This protein binds this small molecule.
Small molecule (SMILES): Nc1ncnc2c1ncn2[C@@H]1O[C@H](CO[P](=O)(O)O[P](=O)(O)NP(=O)(O)O)[C@@H](O)[C@H]1O

Binding-site contacts:
Ligand atom PB contacts residue THR134 of chain 1.C at 3.8 Å.
Ligand atom N3B contacts residue LYS133 of chain 1.C at 3.4 Å (salt-bridge).
Ligand atom C8 contacts residue GLN135 of chain 1.C at 3.9 Å.
Ligand atom O2' contacts residue ARG310 of chain 1.C at 2.3 Å (salt-bridge).
Ligand atom PA contacts residue THR134 of chain 1.C at 3.9 Å.
Ligand atom O1A contacts residue LYS133 of chain 1.C at 4.0 Å.
Ligand atom O1B contacts residue THR134 of chain 1.C at 2.9 Å.
Ligand atom O2A contacts residue THR131 of chain 1.C at 2.9 Å (h-bond).
Ligand atom O4' contacts residue GLN135 of chain 1.C at 3.4 Å (h-bond).
Ligand atom C2' contacts residue ARG310 of chain 1.C at 3.7 Å.
Ligand atom C8 contacts residue ARG170 of chain 1.C at 3.7 Å.
Ligand atom N6 contacts residue ARG170 of chain 1.C at 3.9 Å.
Ligand atom O2G contacts residue GLU163 of chain 1.C at 3.5 Å (salt-bridge).
Ligand atom O1A contacts residue GLN135 of chain 1.C at 3.8 Å.
Ligand atom O2A contacts residue ARG130 of chain 1.C at 3.3 Å.
Ligand atom O1B contacts residue MG1 of chain 1.K at 1.7 Å.
Ligand atom PB contacts residue MG1 of chain 1.K at 3.2 Å.
Ligand atom O3A contacts residue MG1 of chain 1.K at 4.0 Å.
Ligand atom O2A contacts residue GLY132 of chain 1.C at 2.5 Å (h-bond).
Ligand atom PG contacts residue MG1 of chain 1.K at 3.9 Å.
Ligand atom C6 contacts residue ARG170 of chain 1.C at 4.0 Å.
Ligand atom C1' contacts residue ILE329 of chain 1.C at 3.8 Å (hydrophobic).
Ligand atom PA contacts residue GLY132 of chain 1.C at 3.5 Å.
Ligand atom O3' contacts residue ARG310 of chain 1.C at 3.6 Å.
Ligand atom O2A contacts residue LYS133 of chain 1.C at 3.8 Å.
Ligand atom O1A contacts residue THR134 of chain 1.C at 3.2 Å (h-bond).
Ligand atom O1A contacts residue GLY132 of chain 1.C at 3.1 Å.
Ligand atom O2G contacts residue MG1 of chain 1.K at 2.6 Å.
Ligand atom O2B contacts residue MG1 of chain 1.K at 4.0 Å.
Ligand atom N7 contacts residue ARG170 of chain 1.C at 3.1 Å (salt-bridge).
Ligand atom C5 contacts residue ARG170 of chain 1.C at 3.5 Å.
Ligand atom N3 contacts residue ILE329 of chain 1.C at 3.9 Å.
Ligand atom O3A contacts residue THR134 of chain 1.C at 3.4 Å (h-bond).
Ligand atom O3' contacts residue ARG130 of chain 1.C at 3.7 Å.
Ligand atom PB contacts residue LYS133 of chain 1.C at 3.2 Å.
Ligand atom O1B contacts residue LYS133 of chain 1.C at 3.6 Å.
Ligand atom O5' contacts residue ARG130 of chain 1.C at 3.7 Å.
Ligand atom O2B contacts residue LYS133 of chain 1.C at 2.4 Å (salt-bridge).
Ligand atom O3G contacts residue GLN268 of chain 1.C at 3.6 Å (h-bond).
Ligand atom O2B contacts residue ARG130 of chain 1.C at 4.0 Å.

Sequence of chain 1.C:
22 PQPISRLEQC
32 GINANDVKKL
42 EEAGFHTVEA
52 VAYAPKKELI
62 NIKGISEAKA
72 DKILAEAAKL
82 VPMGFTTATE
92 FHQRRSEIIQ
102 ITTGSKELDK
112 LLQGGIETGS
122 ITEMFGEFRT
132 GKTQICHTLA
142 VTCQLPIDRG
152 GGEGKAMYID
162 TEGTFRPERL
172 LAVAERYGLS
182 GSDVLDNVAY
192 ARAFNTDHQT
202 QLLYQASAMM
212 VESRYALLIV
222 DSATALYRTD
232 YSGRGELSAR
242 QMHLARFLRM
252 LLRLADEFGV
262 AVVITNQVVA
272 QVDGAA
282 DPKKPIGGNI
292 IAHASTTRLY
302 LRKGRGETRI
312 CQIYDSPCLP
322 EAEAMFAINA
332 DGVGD